The protein below binds the small molecule below.
Small molecule (SMILES): Cc1ccccc1[C@@H]1NC(=O)c2cc(NC3COC3)cc(NC(=O)c3csc4ccccc34)c21

Binding-site contacts:
Ligand atom C22 contacts residue THR817 of chain 1.A at 3.4 Å.
Ligand atom C8 contacts residue ASP1022 of chain 1.A at 3.8 Å.
Ligand atom C6 contacts residue TYR1025 of chain 1.A at 3.6 Å (hydrophobic).
Ligand atom C16 contacts residue GLY916 of chain 1.A at 3.1 Å.
Ligand atom C22 contacts residue GLN813 of chain 1.A at 3.8 Å.
Ligand atom C26 contacts residue LEU942 of chain 1.A at 3.7 Å (hydrophobic).
Ligand atom C3 contacts residue PHE1006 of chain 1.A at 3.8 Å (hydrophobic).
Ligand atom N3 contacts residue LEU915 of chain 1.A at 3.0 Å (h-bond).
Ligand atom C9 contacts residue TYR1025 of chain 1.A at 3.5 Å (hydrophobic).
Ligand atom C23 contacts residue LEU816 of chain 1.A at 3.8 Å (hydrophobic).
Ligand atom C12 contacts residue GLY916 of chain 1.A at 3.6 Å.
Ligand atom C4 contacts residue PHE1006 of chain 1.A at 3.8 Å (hydrophobic).
Ligand atom C24 contacts residue GLU1016 of chain 1.A at 3.8 Å.
Ligand atom C1 contacts residue ASP1022 of chain 1.A at 3.6 Å.
Ligand atom C2 contacts residue ASP1022 of chain 1.A at 3.9 Å.
Ligand atom C18 contacts residue LEU942 of chain 1.A at 3.3 Å (hydrophobic).
Ligand atom C24 contacts residue LEU1017 of chain 1.A at 3.4 Å (hydrophobic).
Ligand atom C23 contacts residue LEU1017 of chain 1.A at 3.6 Å (hydrophobic).
Ligand atom N2 contacts residue GLY916 of chain 1.A at 3.3 Å (h-bond).
Ligand atom S contacts residue THR817 of chain 1.A at 3.3 Å (h-bond).
Ligand atom O1 contacts residue ASP1022 of chain 1.A at 3.9 Å.
Ligand atom C20 contacts residue LEU915 of chain 1.A at 3.6 Å (hydrophobic).
Ligand atom C15 contacts residue TYR1025 of chain 1.A at 3.2 Å (hydrophobic).
Ligand atom N2 contacts residue LYS945 of chain 1.A at 3.8 Å.
Ligand atom C4 contacts residue ILE1026 of chain 1.A at 3.8 Å (hydrophobic).
Ligand atom C21 contacts residue THR817 of chain 1.A at 3.5 Å.
Ligand atom C19 contacts residue LEU942 of chain 1.A at 3.6 Å (hydrophobic).
Ligand atom C17 contacts residue LEU915 of chain 1.A at 3.5 Å (hydrophobic).
Ligand atom N1 contacts residue TYR1025 of chain 1.A at 3.5 Å.
Ligand atom C1 contacts residue ILE1023 of chain 1.A at 3.9 Å (hydrophobic).
Ligand atom C5 contacts residue LEU915 of chain 1.A at 3.4 Å (hydrophobic).
Ligand atom C9 contacts residue ASP1022 of chain 1.A at 3.7 Å.
Ligand atom N1 contacts residue ASP1022 of chain 1.A at 2.7 Å (salt-bridge).
Ligand atom O1 contacts residue TYR1025 of chain 1.A at 3.5 Å.
Ligand atom C6 contacts residue LEU915 of chain 1.A at 3.3 Å (hydrophobic).
Ligand atom O3 contacts residue LEU942 of chain 1.A at 3.2 Å.
Ligand atom C25 contacts residue GLU1016 of chain 1.A at 3.6 Å.
Ligand atom C16 contacts residue LYS945 of chain 1.A at 3.6 Å.
Ligand atom C1 contacts residue LEU1017 of chain 1.A at 3.4 Å (hydrophobic).
Ligand atom C12 contacts residue LYS945 of chain 1.A at 3.7 Å.

Sequence of chain 1.A:
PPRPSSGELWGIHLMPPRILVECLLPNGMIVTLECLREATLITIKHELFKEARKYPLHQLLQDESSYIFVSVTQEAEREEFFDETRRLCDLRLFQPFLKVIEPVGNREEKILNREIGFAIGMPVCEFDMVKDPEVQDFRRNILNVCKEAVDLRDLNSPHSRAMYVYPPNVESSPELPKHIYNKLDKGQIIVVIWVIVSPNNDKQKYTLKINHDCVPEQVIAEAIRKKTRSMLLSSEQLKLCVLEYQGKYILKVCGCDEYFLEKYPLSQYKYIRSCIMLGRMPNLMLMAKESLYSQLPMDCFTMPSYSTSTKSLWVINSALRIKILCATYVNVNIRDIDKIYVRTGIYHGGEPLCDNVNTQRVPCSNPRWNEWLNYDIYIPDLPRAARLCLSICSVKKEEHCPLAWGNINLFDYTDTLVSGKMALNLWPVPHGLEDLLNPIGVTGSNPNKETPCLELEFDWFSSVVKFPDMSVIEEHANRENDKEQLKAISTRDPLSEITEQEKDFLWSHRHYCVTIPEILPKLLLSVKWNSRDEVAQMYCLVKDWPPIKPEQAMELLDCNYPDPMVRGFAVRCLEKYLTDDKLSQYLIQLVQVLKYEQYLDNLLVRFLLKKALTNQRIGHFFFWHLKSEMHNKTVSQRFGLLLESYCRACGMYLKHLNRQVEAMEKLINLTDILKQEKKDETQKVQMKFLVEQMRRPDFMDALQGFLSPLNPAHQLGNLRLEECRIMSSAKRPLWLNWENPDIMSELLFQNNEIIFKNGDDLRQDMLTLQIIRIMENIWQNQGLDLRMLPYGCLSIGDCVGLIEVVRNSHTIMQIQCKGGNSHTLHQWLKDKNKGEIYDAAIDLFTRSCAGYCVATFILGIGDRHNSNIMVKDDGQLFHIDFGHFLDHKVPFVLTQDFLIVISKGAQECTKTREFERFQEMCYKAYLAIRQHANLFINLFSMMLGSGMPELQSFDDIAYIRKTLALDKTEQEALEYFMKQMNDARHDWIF